Binding-site contacts:
Ligand atom C27 contacts residue MET197 of chain 1.B at 3.7 Å (hydrophobic).
Ligand atom C4 contacts residue PHE78 of chain 1.B at 3.8 Å (hydrophobic).
Ligand atom C27 contacts residue GLY283 of chain 1.B at 4.0 Å.
Ligand atom C4 contacts residue GLN352 of chain 1.B at 3.4 Å.
Ligand atom C26 contacts residue LEU97 of chain 1.B at 3.9 Å (hydrophobic).
Ligand atom C27 contacts residue ALA282 of chain 1.B at 3.8 Å (hydrophobic).
Ligand atom C18 contacts residue SER348 of chain 1.B at 3.3 Å.
Ligand atom C27 contacts residue PHE198 of chain 1.B at 3.8 Å (hydrophobic).
Ligand atom C25 contacts residue LEU97 of chain 1.B at 3.8 Å (hydrophobic).
Ligand atom C15 contacts residue LEU97 of chain 1.B at 4.0 Å (hydrophobic).
Ligand atom C16 contacts residue HEM1 of chain 1.G at 4.0 Å.
Ligand atom C22 contacts residue HEM1 of chain 1.G at 4.0 Å.
Ligand atom C21 contacts residue PHE198 of chain 1.B at 4.0 Å (hydrophobic).
Ligand atom O3 contacts residue GLY283 of chain 1.B at 3.6 Å.
Ligand atom C9 contacts residue ILE80 of chain 1.B at 3.9 Å (hydrophobic).
Ligand atom C7 contacts residue ILE80 of chain 1.B at 3.9 Å (hydrophobic).
Ligand atom C19 contacts residue THR350 of chain 1.B at 3.8 Å.
Ligand atom C19 contacts residue VAL349 of chain 1.B at 3.9 Å (hydrophobic).
Ligand atom C21 contacts residue THR287 of chain 1.B at 3.9 Å.
Ligand atom C7 contacts residue ARG77 of chain 1.B at 4.0 Å.
Ligand atom C2 contacts residue PHE454 of chain 1.B at 3.9 Å (hydrophobic).
Ligand atom C2 contacts residue VAL349 of chain 1.B at 3.9 Å (hydrophobic).
Ligand atom O3 contacts residue HEM1 of chain 1.G at 3.4 Å (h-bond).
Ligand atom C1 contacts residue LEU456 of chain 1.B at 4.0 Å (hydrophobic).
Ligand atom C11 contacts residue LEU456 of chain 1.B at 3.8 Å (hydrophobic).
Ligand atom C7 contacts residue PHE78 of chain 1.B at 3.8 Å (hydrophobic).
Ligand atom C18 contacts residue HEM1 of chain 1.G at 3.9 Å.
Ligand atom C26 contacts residue GLU279 of chain 1.B at 3.8 Å.
Ligand atom C5 contacts residue GLN352 of chain 1.B at 3.3 Å.
Ligand atom C6 contacts residue PHE78 of chain 1.B at 3.7 Å (hydrophobic).
Ligand atom C4 contacts residue THR350 of chain 1.B at 4.0 Å.
Ligand atom C3 contacts residue PHE78 of chain 1.B at 4.0 Å (hydrophobic).
Ligand atom C16 contacts residue LEU97 of chain 1.B at 3.8 Å (hydrophobic).
Ligand atom C24 contacts residue LEU97 of chain 1.B at 3.9 Å (hydrophobic).
Ligand atom C15 contacts residue ARG77 of chain 1.B at 4.0 Å.
Ligand atom C19 contacts residue SER348 of chain 1.B at 3.4 Å.
Ligand atom O2 contacts residue HEM1 of chain 1.G at 3.2 Å (h-bond).
Ligand atom C19 contacts residue GLN352 of chain 1.B at 3.7 Å.
Ligand atom C21 contacts residue ILE457 of chain 1.B at 3.7 Å (hydrophobic).
Ligand atom C6 contacts residue GLN352 of chain 1.B at 3.2 Å.

Sequence of chain 1.B:
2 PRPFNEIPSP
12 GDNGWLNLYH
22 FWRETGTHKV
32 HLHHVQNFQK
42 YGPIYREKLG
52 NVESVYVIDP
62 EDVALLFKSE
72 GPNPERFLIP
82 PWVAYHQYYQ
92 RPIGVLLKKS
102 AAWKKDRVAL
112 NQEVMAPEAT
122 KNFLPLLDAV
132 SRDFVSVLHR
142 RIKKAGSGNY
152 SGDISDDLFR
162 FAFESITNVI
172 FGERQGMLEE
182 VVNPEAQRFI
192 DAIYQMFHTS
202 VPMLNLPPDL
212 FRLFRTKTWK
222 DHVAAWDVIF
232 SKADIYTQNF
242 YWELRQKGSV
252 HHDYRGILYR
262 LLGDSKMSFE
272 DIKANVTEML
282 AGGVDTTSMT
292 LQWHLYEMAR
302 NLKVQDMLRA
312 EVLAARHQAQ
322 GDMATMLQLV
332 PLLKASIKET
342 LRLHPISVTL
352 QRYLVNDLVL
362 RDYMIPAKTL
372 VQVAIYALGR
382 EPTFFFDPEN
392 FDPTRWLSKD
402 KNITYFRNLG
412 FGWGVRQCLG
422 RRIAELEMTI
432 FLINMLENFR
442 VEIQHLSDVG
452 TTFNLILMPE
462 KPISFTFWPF

A protein and the small-molecule ligand that binds it are described below.
Small molecule (SMILES): CC(C)CC[C@@H](O)[C@](C)(O)[C@H]1CC[C@H]2[C@@H]3CC=C4C[C@@H](O)CC[C@]4(C)[C@H]3CC[C@]12C